The small molecule below binds the protein below.
Small molecule (SMILES): O=C(Nc1c[nH]nc1-c1nc2cc(CN3CCOCC3)ccc2[nH]1)NC1CC1

Sequence of chain 1.C:
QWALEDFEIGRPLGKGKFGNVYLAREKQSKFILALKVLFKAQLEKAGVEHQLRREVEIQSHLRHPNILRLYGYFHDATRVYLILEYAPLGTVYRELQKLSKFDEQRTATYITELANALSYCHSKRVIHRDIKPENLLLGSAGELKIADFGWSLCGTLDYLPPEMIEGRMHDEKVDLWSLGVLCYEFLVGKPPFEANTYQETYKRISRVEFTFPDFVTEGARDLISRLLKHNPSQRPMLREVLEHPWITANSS

Binding-site contacts:
Ligand atom N30 contacts residue LEU21 of chain 1.C at 3.4 Å.
Ligand atom C5 contacts residue LEU21 of chain 1.C at 3.3 Å (hydrophobic).
Ligand atom C5 contacts residue GLY22 of chain 1.C at 3.6 Å.
Ligand atom O25 contacts residue ARG19 of chain 1.C at 4.0 Å.
Ligand atom C9 contacts residue GLU93 of chain 1.C at 3.9 Å.
Ligand atom C29 contacts residue LEU21 of chain 1.C at 4.0 Å (hydrophobic).
Ligand atom N10 contacts residue ALA42 of chain 1.C at 3.8 Å.
Ligand atom C27 contacts residue LEU21 of chain 1.C at 3.4 Å (hydrophobic).
Ligand atom C9 contacts residue LEU145 of chain 1.C at 3.1 Å (hydrophobic).
Ligand atom C26 contacts residue LEU21 of chain 1.C at 3.8 Å (hydrophobic).
Ligand atom N15 contacts residue ALA95 of chain 1.C at 2.9 Å (h-bond).
Ligand atom N12 contacts residue GLU93 of chain 1.C at 3.9 Å.
Ligand atom C18 contacts residue LEU97 of chain 1.C at 4.0 Å (hydrophobic).
Ligand atom C8 contacts residue LEU145 of chain 1.C at 3.5 Å (hydrophobic).
Ligand atom N12 contacts residue TYR94 of chain 1.C at 4.0 Å.
Ligand atom C26 contacts residue TYR94 of chain 1.C at 3.8 Å (hydrophobic).
Ligand atom C16 contacts residue GLY98 of chain 1.C at 3.6 Å.
Ligand atom N10 contacts residue LEU145 of chain 1.C at 3.4 Å.
Ligand atom C17 contacts residue LEU97 of chain 1.C at 3.9 Å (hydrophobic).
Ligand atom N10 contacts residue TYR94 of chain 1.C at 4.0 Å.
Ligand atom C18 contacts residue ALA95 of chain 1.C at 4.0 Å (hydrophobic).
Ligand atom C17 contacts residue GLY98 of chain 1.C at 3.1 Å.
Ligand atom N21 contacts residue ARG102 of chain 1.C at 4.0 Å.
Ligand atom C20 contacts residue ARG102 of chain 1.C at 3.4 Å.
Ligand atom N12 contacts residue LEU145 of chain 1.C at 4.0 Å.
Ligand atom C16 contacts residue ALA95 of chain 1.C at 3.1 Å (hydrophobic).
Ligand atom N12 contacts residue ALA95 of chain 1.C at 3.2 Å (h-bond).
Ligand atom C2 contacts residue VAL29 of chain 1.C at 4.1 Å (hydrophobic).
Ligand atom N10 contacts residue GLU93 of chain 1.C at 3.0 Å (salt-bridge).
Ligand atom N10 contacts residue ALA95 of chain 1.C at 3.8 Å.
Ligand atom C17 contacts residue PRO96 of chain 1.C at 3.0 Å (hydrophobic).
Ligand atom C18 contacts residue GLY98 of chain 1.C at 3.5 Å.
Ligand atom C9 contacts residue LEU76 of chain 1.C at 4.1 Å (hydrophobic).
Ligand atom N3 contacts residue VAL29 of chain 1.C at 3.8 Å.
Ligand atom C14 contacts residue LEU21 of chain 1.C at 3.9 Å (hydrophobic).
Ligand atom C17 contacts residue ALA95 of chain 1.C at 2.8 Å (hydrophobic).
Ligand atom C28 contacts residue LEU21 of chain 1.C at 4.0 Å (hydrophobic).
Ligand atom C13 contacts residue LEU145 of chain 1.C at 4.0 Å (hydrophobic).
Ligand atom C5 contacts residue VAL29 of chain 1.C at 4.0 Å (hydrophobic).
Ligand atom C18 contacts residue PRO96 of chain 1.C at 3.0 Å (hydrophobic).